This protein binds this small molecule.
Small molecule (SMILES): CC[C@H](C)[C@H](NC(=O)[C@H](CO)NC(=O)[C@H](C)NC(=O)[C@H](C)NC(=O)[C@H](CC(N)=O)NC(=O)[C@H](CCC(N)=O)NC(=O)[C@H](CC(C)C)NC(=O)[C@H](C)NC(=O)[C@@H](N)CO)C(=O)N[C@@H](C)C(=O)O

Sequence of chain 1.G:
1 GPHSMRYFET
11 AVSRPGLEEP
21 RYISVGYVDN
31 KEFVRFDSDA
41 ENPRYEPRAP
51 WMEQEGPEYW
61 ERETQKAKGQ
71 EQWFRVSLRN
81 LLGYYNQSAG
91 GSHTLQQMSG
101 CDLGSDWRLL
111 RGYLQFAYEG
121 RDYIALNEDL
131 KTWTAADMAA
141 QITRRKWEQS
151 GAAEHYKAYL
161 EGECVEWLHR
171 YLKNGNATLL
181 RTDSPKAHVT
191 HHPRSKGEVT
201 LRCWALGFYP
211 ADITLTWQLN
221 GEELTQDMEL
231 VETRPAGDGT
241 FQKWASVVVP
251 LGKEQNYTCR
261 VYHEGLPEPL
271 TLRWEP

Binding-site contacts:
Ligand atom CB contacts residue LYS66 of chain 1.G at 3.0 Å.
Ligand atom OG contacts residue GLU163 of chain 1.G at 2.4 Å (salt-bridge).
Ligand atom N contacts residue GLN70 of chain 1.G at 3.1 Å (h-bond).
Ligand atom O contacts residue TRP147 of chain 1.G at 3.4 Å (h-bond).
Ligand atom CG2 contacts residue TRP73 of chain 1.G at 3.0 Å (hydrophobic).
Ligand atom NE2 contacts residue LYS66 of chain 1.G at 3.5 Å.
Ligand atom ND2 contacts residue GLN97 of chain 1.G at 2.9 Å (h-bond).
Ligand atom CD1 contacts residue TYR159 of chain 1.G at 3.4 Å (hydrophobic).
Ligand atom O contacts residue TYR84 of chain 1.G at 2.5 Å (h-bond).
Ligand atom CA contacts residue GLU63 of chain 1.G at 2.9 Å.
Ligand atom OD1 contacts residue GLN70 of chain 1.G at 2.9 Å (h-bond).
Ligand atom CB contacts residue HIS155 of chain 1.G at 3.5 Å.
Ligand atom CB contacts residue TYR159 of chain 1.G at 3.1 Å (hydrophobic).
Ligand atom CB contacts residue SER77 of chain 1.G at 3.3 Å.
Ligand atom CA contacts residue HIS155 of chain 1.G at 3.3 Å.
Ligand atom O contacts residue HIS155 of chain 1.G at 2.6 Å (h-bond).
Ligand atom OD1 contacts residue GLN97 of chain 1.G at 3.2 Å (h-bond).
Ligand atom N contacts residue TYR156 of chain 1.G at 2.8 Å (h-bond).
Ligand atom CG contacts residue GLN97 of chain 1.G at 3.5 Å.
Ligand atom CD1 contacts residue VAL76 of chain 1.G at 3.1 Å (hydrophobic).
Ligand atom N contacts residue HIS155 of chain 1.G at 3.4 Å.
Ligand atom O contacts residue LYS146 of chain 1.G at 3.2 Å.
Ligand atom O contacts residue TRP73 of chain 1.G at 3.1 Å (h-bond).
Ligand atom CB contacts residue GLU163 of chain 1.G at 3.1 Å.
Ligand atom ND2 contacts residue TRP73 of chain 1.G at 3.0 Å.
Ligand atom CB contacts residue SER77 of chain 1.G at 3.3 Å.
Ligand atom O contacts residue THR143 of chain 1.G at 2.8 Å (h-bond).
Ligand atom O contacts residue TRP73 of chain 1.G at 3.1 Å (h-bond).
Ligand atom O contacts residue GLN70 of chain 1.G at 3.0 Å (h-bond).
Ligand atom N contacts residue TYR171 of chain 1.G at 2.7 Å (h-bond).
Ligand atom OXT contacts residue ASN80 of chain 1.G at 3.2 Å.
Ligand atom O contacts residue LYS66 of chain 1.G at 2.8 Å.
Ligand atom OG contacts residue TRP167 of chain 1.G at 3.3 Å.
Ligand atom N contacts residue LYS66 of chain 1.G at 3.4 Å (salt-bridge).
Ligand atom CB contacts residue TYR156 of chain 1.G at 3.5 Å (hydrophobic).
Ligand atom OG contacts residue SER150 of chain 1.G at 2.8 Å (h-bond).
Ligand atom N contacts residue SER77 of chain 1.G at 3.1 Å (h-bond).
Ligand atom N contacts residue GLU63 of chain 1.G at 3.2 Å (salt-bridge).
Ligand atom C contacts residue TYR84 of chain 1.G at 3.4 Å (hydrophobic).
Ligand atom O contacts residue TYR159 of chain 1.G at 2.7 Å (h-bond).